Sequence of chain 1.B:
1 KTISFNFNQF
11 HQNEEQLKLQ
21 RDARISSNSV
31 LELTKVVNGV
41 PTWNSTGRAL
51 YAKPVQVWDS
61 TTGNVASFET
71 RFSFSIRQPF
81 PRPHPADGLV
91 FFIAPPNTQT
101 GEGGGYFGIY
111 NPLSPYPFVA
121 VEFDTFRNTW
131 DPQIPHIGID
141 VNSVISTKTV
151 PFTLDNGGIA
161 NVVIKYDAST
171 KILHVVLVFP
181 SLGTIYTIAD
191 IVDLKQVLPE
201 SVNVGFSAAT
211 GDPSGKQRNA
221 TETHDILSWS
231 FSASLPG

The protein below binds the small molecule below.
Small molecule (SMILES): CC(=O)N[C@H]1[C@H](O[C@H]2[C@H](O[C@@H]3O[C@@H](C)[C@@H](O)[C@@H](O)[C@@H]3O)[C@@H](NC(C)=O)CO[C@@H]2CO)O[C@H](CO)[C@@H](O)[C@@H]1O

Binding-site contacts:
Ligand atom N2 contacts residue ASN44 of chain 1.B at 2.9 Å (h-bond).
Ligand atom C2 contacts residue ASN44 of chain 1.B at 2.4 Å.
Ligand atom O5 contacts residue ASN44 of chain 1.B at 2.4 Å (h-bond).
Ligand atom C5 contacts residue ASN44 of chain 1.B at 3.7 Å.
Ligand atom C7 contacts residue PRO213 of chain 1.B at 4.4 Å (hydrophobic).
Ligand atom C8 contacts residue TRP43 of chain 1.B at 4.0 Å (hydrophobic).
Ligand atom C1 contacts residue ASN44 of chain 1.B at 1.4 Å.
Ligand atom C4 contacts residue ASN44 of chain 1.B at 4.2 Å.
Ligand atom C7 contacts residue ASN44 of chain 1.B at 3.3 Å.
Ligand atom C8 contacts residue PRO213 of chain 1.B at 4.3 Å (hydrophobic).
Ligand atom O7 contacts residue TRP43 of chain 1.B at 4.4 Å.
Ligand atom O7 contacts residue ASN44 of chain 1.B at 3.3 Å (h-bond).
Ligand atom C3 contacts residue ASN44 of chain 1.B at 3.8 Å.
Ligand atom N2 contacts residue PRO213 of chain 1.B at 4.2 Å.